Binding-site contacts:
Ligand atom C4 contacts residue MET224 of chain 10.A at 3.8 Å (hydrophobic).
Ligand atom N2 contacts residue PHE186 of chain 10.A at 3.7 Å.
Ligand atom C6B contacts residue TYR197 of chain 10.A at 3.6 Å (hydrophobic).
Ligand atom O1B contacts residue MET221 of chain 10.A at 3.4 Å.
Ligand atom C6C contacts residue MET221 of chain 10.A at 3.7 Å (hydrophobic).
Ligand atom C5B contacts residue LEU106 of chain 10.A at 3.7 Å (hydrophobic).
Ligand atom N2 contacts residue PRO174 of chain 10.A at 3.9 Å.
Ligand atom C5 contacts residue TYR152 of chain 10.A at 3.8 Å (hydrophobic).
Ligand atom CM1 contacts residue SER107 of chain 10.A at 3.6 Å.
Ligand atom C4 contacts residue PHE186 of chain 10.A at 3.6 Å (hydrophobic).
Ligand atom C3 contacts residue PRO174 of chain 10.A at 3.8 Å (hydrophobic).
Ligand atom O1 contacts residue ALA24 of chain 10.C at 3.6 Å.
Ligand atom C1C contacts residue TYR152 of chain 10.A at 4.0 Å (hydrophobic).
Ligand atom C4C contacts residue ILE104 of chain 10.A at 3.7 Å (hydrophobic).
Ligand atom N2 contacts residue ALA24 of chain 10.C at 3.4 Å.
Ligand atom C1B contacts residue MET221 of chain 10.A at 4.0 Å (hydrophobic).
Ligand atom C3B contacts residue MET221 of chain 10.A at 4.0 Å (hydrophobic).
Ligand atom C3C contacts residue TYR128 of chain 10.A at 3.9 Å (hydrophobic).
Ligand atom C31 contacts residue PRO174 of chain 10.A at 3.4 Å (hydrophobic).
Ligand atom C7C contacts residue TYR197 of chain 10.A at 3.8 Å (hydrophobic).
Ligand atom C5C contacts residue ILE104 of chain 10.A at 3.5 Å (hydrophobic).
Ligand atom C5C contacts residue TYR128 of chain 10.A at 3.5 Å (hydrophobic).
Ligand atom C31 contacts residue SER175 of chain 10.A at 3.6 Å.
Ligand atom C3C contacts residue VAL188 of chain 10.A at 3.3 Å (hydrophobic).
Ligand atom O1 contacts residue VAL188 of chain 10.A at 3.8 Å.
Ligand atom C6C contacts residue VAL191 of chain 10.A at 3.2 Å (hydrophobic).
Ligand atom C3 contacts residue PHE186 of chain 10.A at 3.8 Å (hydrophobic).
Ligand atom C4C contacts residue TYR152 of chain 10.A at 3.8 Å (hydrophobic).
Ligand atom O1B contacts residue TYR128 of chain 10.A at 3.9 Å.
Ligand atom C2B contacts residue MET221 of chain 10.A at 3.6 Å (hydrophobic).
Ligand atom C4 contacts residue TYR152 of chain 10.A at 3.9 Å (hydrophobic).
Ligand atom C5 contacts residue PHE186 of chain 10.A at 3.5 Å (hydrophobic).
Ligand atom C7C contacts residue TYR128 of chain 10.A at 3.6 Å (hydrophobic).
Ligand atom C31 contacts residue ALA150 of chain 10.A at 3.5 Å (hydrophobic).
Ligand atom C31 contacts residue VAL176 of chain 10.A at 3.3 Å (hydrophobic).
Ligand atom O1 contacts residue PHE186 of chain 10.A at 3.5 Å.
Ligand atom C5B contacts residue TYR197 of chain 10.A at 3.7 Å (hydrophobic).
Ligand atom O1B contacts residue ILE104 of chain 10.A at 3.8 Å.
Ligand atom O1 contacts residue TYR152 of chain 10.A at 3.9 Å.
Ligand atom C2C contacts residue VAL188 of chain 10.A at 3.2 Å (hydrophobic).

Sequence of chain 10.C:
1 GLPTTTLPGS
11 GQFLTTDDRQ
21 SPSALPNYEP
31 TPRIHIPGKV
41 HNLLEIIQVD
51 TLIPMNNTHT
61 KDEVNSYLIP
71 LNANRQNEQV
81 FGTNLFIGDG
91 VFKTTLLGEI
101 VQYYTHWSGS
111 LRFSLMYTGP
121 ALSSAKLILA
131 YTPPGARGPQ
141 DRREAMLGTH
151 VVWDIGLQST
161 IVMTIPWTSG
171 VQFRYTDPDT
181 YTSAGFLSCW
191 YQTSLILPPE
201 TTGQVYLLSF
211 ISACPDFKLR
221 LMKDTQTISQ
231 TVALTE

Sequence of chain 10.A:
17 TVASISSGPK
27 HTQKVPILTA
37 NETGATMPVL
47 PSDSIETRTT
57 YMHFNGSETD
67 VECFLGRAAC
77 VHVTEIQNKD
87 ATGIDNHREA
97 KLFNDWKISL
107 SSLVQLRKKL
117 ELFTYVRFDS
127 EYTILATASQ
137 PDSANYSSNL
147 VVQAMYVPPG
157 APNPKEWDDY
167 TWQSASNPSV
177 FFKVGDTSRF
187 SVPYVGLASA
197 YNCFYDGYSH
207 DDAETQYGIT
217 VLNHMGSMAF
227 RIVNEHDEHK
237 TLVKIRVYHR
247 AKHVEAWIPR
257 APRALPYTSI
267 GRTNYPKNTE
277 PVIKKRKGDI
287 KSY

A protein and the small-molecule ligand that binds it are described below.
Small molecule (SMILES): Cc1cc(CCCCCCCOc2ccc(C3=N[C@@H](C)CO3)cc2)on1